This protein binds this small molecule.
Small molecule (SMILES): C[C@@H]1O[C@H](O)[C@@H](O)[C@H](O)[C@@H]1O

Binding-site contacts:
Ligand atom O2 contacts residue FUC1 of chain 1.F at 0.2 Å (h-bond).
Ligand atom C1 contacts residue ARG62 of chain 1.A at 4.0 Å.
Ligand atom C2 contacts residue ALA85 of chain 1.A at 4.0 Å (hydrophobic).
Ligand atom C2 contacts residue GLY84 of chain 1.A at 4.1 Å.
Ligand atom O1 contacts residue ARG62 of chain 1.A at 3.8 Å.
Ligand atom O5 contacts residue FUC1 of chain 1.F at 0.2 Å (h-bond).
Ligand atom O4 contacts residue ARG62 of chain 1.A at 3.0 Å (salt-bridge).
Ligand atom O4 contacts residue FUC1 of chain 1.F at 0.2 Å (h-bond).
Ligand atom C3 contacts residue ALA85 of chain 1.A at 4.1 Å (hydrophobic).
Ligand atom C4 contacts residue FUC1 of chain 1.F at 0.1 Å.
Ligand atom C4 contacts residue PHE31 of chain 1.B at 4.0 Å (hydrophobic).
Ligand atom C3 contacts residue FUC1 of chain 1.F at 0.1 Å.
Ligand atom C6 contacts residue PHE31 of chain 1.B at 3.7 Å (hydrophobic).
Ligand atom C2 contacts residue GLU73 of chain 1.A at 3.9 Å.
Ligand atom O1 contacts residue FUC1 of chain 1.F at 1.2 Å.
Ligand atom C3 contacts residue TRP36 of chain 1.B at 4.0 Å (hydrophobic).
Ligand atom O4 contacts residue GLU73 of chain 1.A at 2.8 Å (salt-bridge).
Ligand atom C5 contacts residue ARG62 of chain 1.A at 3.9 Å.
Ligand atom C6 contacts residue ARG62 of chain 1.A at 3.6 Å.
Ligand atom C4 contacts residue ARG62 of chain 1.A at 4.1 Å.
Ligand atom O2 contacts residue ALA85 of chain 1.A at 3.1 Å (h-bond).
Ligand atom C5 contacts residue FUC1 of chain 1.F at 0.2 Å.
Ligand atom C1 contacts residue FUC1 of chain 1.F at 0.3 Å.
Ligand atom O3 contacts residue ALA85 of chain 1.A at 3.2 Å (h-bond).
Ligand atom C6 contacts residue FUC1 of chain 1.F at 0.2 Å.
Ligand atom C2 contacts residue FUC1 of chain 1.F at 0.2 Å.
Ligand atom C5 contacts residue PHE31 of chain 1.B at 3.6 Å (hydrophobic).
Ligand atom O5 contacts residue ARG62 of chain 1.A at 3.0 Å (salt-bridge).
Ligand atom C2 contacts residue CYS75 of chain 1.A at 4.1 Å (hydrophobic).
Ligand atom C3 contacts residue GLU73 of chain 1.A at 3.6 Å.
Ligand atom O3 contacts residue TRP36 of chain 1.B at 3.0 Å (h-bond).
Ligand atom O3 contacts residue TYR86 of chain 1.A at 3.8 Å.
Ligand atom O3 contacts residue FUC1 of chain 1.F at 0.1 Å (h-bond).
Ligand atom O3 contacts residue GLU73 of chain 1.A at 2.5 Å (salt-bridge).
Ligand atom C4 contacts residue GLU73 of chain 1.A at 3.9 Å.
Ligand atom C6 contacts residue ILE16 of chain 1.B at 4.0 Å (hydrophobic).
Ligand atom O4 contacts residue ILE16 of chain 1.B at 4.0 Å.
Ligand atom O2 contacts residue GLY84 of chain 1.A at 3.6 Å.
Ligand atom C6 contacts residue PRO14 of chain 1.B at 3.9 Å (hydrophobic).
Ligand atom C3 contacts residue PHE31 of chain 1.B at 4.1 Å (hydrophobic).

Sequence of chain 1.B:
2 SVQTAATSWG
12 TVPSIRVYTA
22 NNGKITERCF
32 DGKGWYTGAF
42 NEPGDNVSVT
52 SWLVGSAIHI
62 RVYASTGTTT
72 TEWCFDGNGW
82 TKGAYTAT

Sequence of chain 1.A:
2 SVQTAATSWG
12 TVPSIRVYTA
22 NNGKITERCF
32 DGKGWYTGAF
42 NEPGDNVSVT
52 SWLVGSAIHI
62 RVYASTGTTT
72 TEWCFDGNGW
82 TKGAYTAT